Sequence of chain 2.A:
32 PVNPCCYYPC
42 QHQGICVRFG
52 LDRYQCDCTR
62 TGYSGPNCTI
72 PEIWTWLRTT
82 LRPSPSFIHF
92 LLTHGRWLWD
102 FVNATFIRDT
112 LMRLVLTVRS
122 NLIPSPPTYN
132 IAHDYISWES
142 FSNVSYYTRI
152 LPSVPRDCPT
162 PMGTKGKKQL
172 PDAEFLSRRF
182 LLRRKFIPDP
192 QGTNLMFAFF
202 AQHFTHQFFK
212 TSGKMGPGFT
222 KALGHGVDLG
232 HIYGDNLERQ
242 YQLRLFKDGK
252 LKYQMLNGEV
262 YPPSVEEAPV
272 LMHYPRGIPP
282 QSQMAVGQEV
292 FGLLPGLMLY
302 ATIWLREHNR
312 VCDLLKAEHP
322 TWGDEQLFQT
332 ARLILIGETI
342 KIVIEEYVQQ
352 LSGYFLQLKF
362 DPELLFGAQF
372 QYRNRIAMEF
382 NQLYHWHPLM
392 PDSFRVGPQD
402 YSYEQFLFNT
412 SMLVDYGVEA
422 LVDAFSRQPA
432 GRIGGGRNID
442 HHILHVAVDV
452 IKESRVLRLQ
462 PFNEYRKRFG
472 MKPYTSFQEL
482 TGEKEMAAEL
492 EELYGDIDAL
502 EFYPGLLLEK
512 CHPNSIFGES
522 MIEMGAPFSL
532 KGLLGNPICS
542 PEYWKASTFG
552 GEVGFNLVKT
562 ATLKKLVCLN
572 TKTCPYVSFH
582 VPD

This protein binds this small molecule.
Small molecule (SMILES): CC[C@@H](CO)NC(=O)Cc1c(C)n(C(=O)c2ccc(Cl)cc2)c2ccc(OC)cc12

Binding-site contacts:
Ligand atom C14 contacts residue LEU359 of chain 2.A at 3.1 Å (hydrophobic).
Ligand atom C5 contacts residue ALA527 of chain 2.A at 3.0 Å (hydrophobic).
Ligand atom O contacts residue TRP387 of chain 2.A at 3.5 Å.
Ligand atom C2 contacts residue LEU352 of chain 2.A at 3.4 Å (hydrophobic).
Ligand atom O2 contacts residue ILE523 of chain 2.A at 3.3 Å.
Ligand atom O1 contacts residue ARG120 of chain 2.A at 2.8 Å (salt-bridge).
Ligand atom C4 contacts residue GLY526 of chain 2.A at 3.3 Å.
Ligand atom C15 contacts residue VAL349 of chain 2.A at 3.4 Å (hydrophobic).
Ligand atom C19 contacts residue SER353 of chain 2.A at 3.6 Å.
Ligand atom C18 contacts residue SER353 of chain 2.A at 3.3 Å.
Ligand atom C12 contacts residue VAL116 of chain 2.A at 3.1 Å (hydrophobic).
Ligand atom C12 contacts residue LEU531 of chain 2.A at 3.5 Å (hydrophobic).
Ligand atom C22 contacts residue PHE518 of chain 2.A at 3.2 Å (hydrophobic).
Ligand atom C21 contacts residue GLN192 of chain 2.A at 3.6 Å.
Ligand atom O3 contacts residue SER353 of chain 2.A at 2.9 Å (h-bond).
Ligand atom C22 contacts residue ILE523 of chain 2.A at 3.3 Å (hydrophobic).
Ligand atom C16 contacts residue SER353 of chain 2.A at 3.0 Å.
Ligand atom C16 contacts residue TYR355 of chain 2.A at 3.0 Å (hydrophobic).
Ligand atom C21 contacts residue SER516 of chain 2.A at 3.4 Å.
Ligand atom C13 contacts residue LEU359 of chain 2.A at 3.5 Å (hydrophobic).
Ligand atom C11 contacts residue LEU531 of chain 2.A at 3.5 Å (hydrophobic).
Ligand atom CL contacts residue MET113 of chain 2.A at 3.1 Å.
Ligand atom C4 contacts residue ALA527 of chain 2.A at 3.4 Å (hydrophobic).
Ligand atom N2 contacts residue SER353 of chain 2.A at 3.1 Å.
Ligand atom C17 contacts residue SER353 of chain 2.A at 3.6 Å.
Ligand atom O1 contacts residue ALA527 of chain 2.A at 2.9 Å.
Ligand atom C20 contacts residue HIS90 of chain 2.A at 2.9 Å.
Ligand atom C11 contacts residue VAL116 of chain 2.A at 3.6 Å (hydrophobic).
Ligand atom O3 contacts residue HIS90 of chain 2.A at 3.0 Å.
Ligand atom C19 contacts residue LEU352 of chain 2.A at 3.0 Å (hydrophobic).
Ligand atom C6 contacts residue GLY526 of chain 2.A at 3.2 Å.
Ligand atom C6 contacts residue TRP387 of chain 2.A at 3.7 Å (hydrophobic).
Ligand atom C20 contacts residue SER353 of chain 2.A at 2.8 Å.
Ligand atom CL contacts residue LEU359 of chain 2.A at 3.2 Å.
Ligand atom C19 contacts residue GLN192 of chain 2.A at 3.4 Å.
Ligand atom C17 contacts residue PHE518 of chain 2.A at 3.6 Å (hydrophobic).
Ligand atom O3 contacts residue GLN192 of chain 2.A at 3.4 Å (h-bond).
Ligand atom N2 contacts residue PHE518 of chain 2.A at 3.7 Å.
Ligand atom C4 contacts residue SER530 of chain 2.A at 3.6 Å.
Ligand atom N2 contacts residue LEU352 of chain 2.A at 2.9 Å (h-bond).